Sequence of chain 1.A:
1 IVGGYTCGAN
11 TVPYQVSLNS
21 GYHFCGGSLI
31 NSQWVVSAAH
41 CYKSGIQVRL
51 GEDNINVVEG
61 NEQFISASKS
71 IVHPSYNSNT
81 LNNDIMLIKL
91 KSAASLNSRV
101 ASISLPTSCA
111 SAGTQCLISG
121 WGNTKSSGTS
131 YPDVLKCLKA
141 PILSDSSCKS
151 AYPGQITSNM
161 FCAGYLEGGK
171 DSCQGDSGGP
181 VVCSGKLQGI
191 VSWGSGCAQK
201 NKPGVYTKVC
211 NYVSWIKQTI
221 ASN

A protein and the small-molecule ligand that binds it are described below.
Small molecule (SMILES): [H]/N=C(\N)c1ccc(C[C@@H](NC(=O)CNS(=O)(=O)c2ccc3ccccc3c2)C(=O)N2CCCCC2)cc1

Binding-site contacts:
Ligand atom C contacts residue GLY194 of chain 1.A at 3.7 Å.
Ligand atom CA contacts residue GLY194 of chain 1.A at 3.8 Å.
Ligand atom S contacts residue GLY194 of chain 1.A at 3.5 Å (h-bond).
Ligand atom NG1 contacts residue GLY194 of chain 1.A at 3.7 Å.
Ligand atom NG1 contacts residue GLY196 of chain 1.A at 2.7 Å (h-bond).
Ligand atom CA1 contacts residue SER192 of chain 1.A at 3.7 Å.
Ligand atom O contacts residue TRP193 of chain 1.A at 3.3 Å.
Ligand atom O contacts residue GLY194 of chain 1.A at 3.0 Å (h-bond).
Ligand atom NG1 contacts residue ASP171 of chain 1.A at 2.9 Å (salt-bridge).
Ligand atom CE1 contacts residue CYS173 of chain 1.A at 3.8 Å (hydrophobic).
Ligand atom NG2 contacts residue ASP171 of chain 1.A at 3.0 Å (salt-bridge).
Ligand atom CF contacts residue GLY196 of chain 1.A at 3.8 Å.
Ligand atom C3 contacts residue GLY194 of chain 1.A at 3.6 Å.
Ligand atom C61 contacts residue HIS40 of chain 1.A at 3.4 Å.
Ligand atom C5 contacts residue LEU81 of chain 1.A at 3.7 Å (hydrophobic).
Ligand atom O1S contacts residue GLY194 of chain 1.A at 3.4 Å (h-bond).
Ligand atom CE1 contacts residue GLY196 of chain 1.A at 3.3 Å.
Ligand atom NG2 contacts residue SER172 of chain 1.A at 3.0 Å (h-bond).
Ligand atom CZ contacts residue SER172 of chain 1.A at 3.7 Å.
Ligand atom CD2 contacts residue SER192 of chain 1.A at 3.6 Å.
Ligand atom C6 contacts residue LEU81 of chain 1.A at 3.7 Å (hydrophobic).
Ligand atom CF contacts residue ASP171 of chain 1.A at 3.6 Å.
Ligand atom CB contacts residue HIS40 of chain 1.A at 3.8 Å.
Ligand atom O1S contacts residue SER195 of chain 1.A at 3.7 Å.
Ligand atom O1 contacts residue SER177 of chain 1.A at 3.5 Å (h-bond).
Ligand atom CE1 contacts residue CYS197 of chain 1.A at 3.8 Å (hydrophobic).
Ligand atom NG1 contacts residue SER172 of chain 1.A at 3.5 Å (h-bond).
Ligand atom CB1 contacts residue SER177 of chain 1.A at 3.4 Å.
Ligand atom NG2 contacts residue GLY204 of chain 1.A at 3.5 Å.
Ligand atom C6 contacts residue ASN79 of chain 1.A at 3.0 Å.
Ligand atom C21 contacts residue LEU81 of chain 1.A at 3.6 Å (hydrophobic).
Ligand atom C3 contacts residue TRP193 of chain 1.A at 3.5 Å (hydrophobic).
Ligand atom C4 contacts residue TRP193 of chain 1.A at 3.3 Å (hydrophobic).
Ligand atom N contacts residue GLY194 of chain 1.A at 2.8 Å (h-bond).
Ligand atom O1 contacts residue HIS40 of chain 1.A at 3.7 Å.
Ligand atom C7 contacts residue ASN79 of chain 1.A at 3.7 Å.
Ligand atom CE2 contacts residue TRP193 of chain 1.A at 3.6 Å (hydrophobic).
Ligand atom CD2 contacts residue TRP193 of chain 1.A at 3.7 Å (hydrophobic).
Ligand atom CF contacts residue SER172 of chain 1.A at 3.1 Å.
Ligand atom CD1 contacts residue GLN174 of chain 1.A at 3.7 Å.